Binding-site contacts:
Ligand atom C8 contacts residue ILE442 of chain 1.D at 3.4 Å (hydrophobic).
Ligand atom C7 contacts residue ASN444 of chain 1.D at 3.9 Å.
Ligand atom C4 contacts residue ASN444 of chain 1.D at 4.2 Å.
Ligand atom N2 contacts residue ASN444 of chain 1.D at 3.0 Å (h-bond).
Ligand atom N2 contacts residue ILE442 of chain 1.D at 4.5 Å.
Ligand atom C2 contacts residue ASN444 of chain 1.D at 2.5 Å.
Ligand atom O7 contacts residue ILE442 of chain 1.D at 3.5 Å (h-bond).
Ligand atom O7 contacts residue ASN443 of chain 1.D at 4.2 Å.
Ligand atom O5 contacts residue ASN444 of chain 1.D at 2.4 Å (h-bond).
Ligand atom C7 contacts residue ILE442 of chain 1.D at 3.5 Å (hydrophobic).
Ligand atom C3 contacts residue ASN444 of chain 1.D at 3.8 Å.
Ligand atom C5 contacts residue ASN444 of chain 1.D at 3.7 Å.
Ligand atom O7 contacts residue ASN444 of chain 1.D at 4.0 Å.
Ligand atom C1 contacts residue ASN444 of chain 1.D at 1.4 Å.

Sequence of chain 1.D:
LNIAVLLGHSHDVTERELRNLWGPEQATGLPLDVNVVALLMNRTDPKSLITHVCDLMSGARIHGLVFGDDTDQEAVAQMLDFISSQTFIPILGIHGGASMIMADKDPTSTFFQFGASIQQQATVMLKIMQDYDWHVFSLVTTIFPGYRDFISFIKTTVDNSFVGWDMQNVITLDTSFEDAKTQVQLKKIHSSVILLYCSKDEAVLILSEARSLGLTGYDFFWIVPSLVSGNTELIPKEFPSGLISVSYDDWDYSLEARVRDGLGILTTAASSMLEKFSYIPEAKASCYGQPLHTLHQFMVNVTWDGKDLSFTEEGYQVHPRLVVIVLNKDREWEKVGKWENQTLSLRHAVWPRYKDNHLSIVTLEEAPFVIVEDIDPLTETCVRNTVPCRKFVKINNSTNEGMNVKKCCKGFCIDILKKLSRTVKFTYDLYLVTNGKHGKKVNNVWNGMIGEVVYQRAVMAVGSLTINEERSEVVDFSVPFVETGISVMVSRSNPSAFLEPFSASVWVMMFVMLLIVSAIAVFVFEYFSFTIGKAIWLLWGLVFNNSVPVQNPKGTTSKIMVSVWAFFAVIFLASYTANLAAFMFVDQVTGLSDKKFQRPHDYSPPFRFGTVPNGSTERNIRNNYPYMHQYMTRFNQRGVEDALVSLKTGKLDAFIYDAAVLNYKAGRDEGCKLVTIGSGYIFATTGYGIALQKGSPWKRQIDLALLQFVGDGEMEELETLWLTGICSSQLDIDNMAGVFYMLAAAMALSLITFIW

A small-molecule ligand and the protein it binds are described below.
Small molecule (SMILES): CC(=O)N[C@@H]1[C@@H](O)[C@H](O)[C@@H](CO)O[C@H]1O